Sequence of chain 1.B:
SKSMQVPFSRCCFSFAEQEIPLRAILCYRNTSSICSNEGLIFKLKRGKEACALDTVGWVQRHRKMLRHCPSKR

The small molecule below binds the protein below.
Small molecule (SMILES): CC(=O)N[C@@H]1[C@@H](O)[C@H](O)[C@@H](CO)O[C@H]1O

Binding-site contacts:
Ligand atom C3 contacts residue ASN30 of chain 1.B at 3.8 Å.
Ligand atom C7 contacts residue ASN30 of chain 1.B at 3.3 Å.
Ligand atom O7 contacts residue ASN30 of chain 1.B at 3.2 Å (h-bond).
Ligand atom O6 contacts residue GLU38 of chain 1.B at 4.1 Å.
Ligand atom C1 contacts residue ASN30 of chain 1.B at 1.5 Å.
Ligand atom O6 contacts residue ASP54 of chain 1.B at 4.0 Å.
Ligand atom N2 contacts residue ASN30 of chain 1.B at 3.0 Å (h-bond).
Ligand atom C4 contacts residue ASN30 of chain 1.B at 4.2 Å.
Ligand atom C2 contacts residue ASN30 of chain 1.B at 2.4 Å.
Ligand atom C5 contacts residue ASN30 of chain 1.B at 3.7 Å.
Ligand atom O5 contacts residue ASN30 of chain 1.B at 2.3 Å (h-bond).